This protein binds this small molecule.
Small molecule (SMILES): CC(=O)N[C@@H]1[C@@H](O)[C@H](O)[C@@H](CO)O[C@H]1O

Binding-site contacts:
Ligand atom O5 contacts residue ASN647 of chain 1.A at 2.4 Å (h-bond).
Ligand atom C1 contacts residue ASN647 of chain 1.A at 1.4 Å.
Ligand atom C2 contacts residue ASN647 of chain 1.A at 2.4 Å.
Ligand atom N2 contacts residue ASN647 of chain 1.A at 2.9 Å (h-bond).
Ligand atom C3 contacts residue ASN647 of chain 1.A at 3.8 Å.
Ligand atom C5 contacts residue ASN647 of chain 1.A at 3.7 Å.
Ligand atom C7 contacts residue ASN647 of chain 1.A at 3.1 Å.
Ligand atom C1 contacts residue THR649 of chain 1.A at 3.7 Å.
Ligand atom C4 contacts residue ASN647 of chain 1.A at 4.2 Å.
Ligand atom O5 contacts residue THR649 of chain 1.A at 3.4 Å (h-bond).
Ligand atom O6 contacts residue THR649 of chain 1.A at 3.7 Å.
Ligand atom O7 contacts residue ASN647 of chain 1.A at 3.0 Å (h-bond).
Ligand atom C5 contacts residue THR649 of chain 1.A at 4.1 Å.
Ligand atom C8 contacts residue ASN647 of chain 1.A at 4.2 Å.

Sequence of chain 1.A:
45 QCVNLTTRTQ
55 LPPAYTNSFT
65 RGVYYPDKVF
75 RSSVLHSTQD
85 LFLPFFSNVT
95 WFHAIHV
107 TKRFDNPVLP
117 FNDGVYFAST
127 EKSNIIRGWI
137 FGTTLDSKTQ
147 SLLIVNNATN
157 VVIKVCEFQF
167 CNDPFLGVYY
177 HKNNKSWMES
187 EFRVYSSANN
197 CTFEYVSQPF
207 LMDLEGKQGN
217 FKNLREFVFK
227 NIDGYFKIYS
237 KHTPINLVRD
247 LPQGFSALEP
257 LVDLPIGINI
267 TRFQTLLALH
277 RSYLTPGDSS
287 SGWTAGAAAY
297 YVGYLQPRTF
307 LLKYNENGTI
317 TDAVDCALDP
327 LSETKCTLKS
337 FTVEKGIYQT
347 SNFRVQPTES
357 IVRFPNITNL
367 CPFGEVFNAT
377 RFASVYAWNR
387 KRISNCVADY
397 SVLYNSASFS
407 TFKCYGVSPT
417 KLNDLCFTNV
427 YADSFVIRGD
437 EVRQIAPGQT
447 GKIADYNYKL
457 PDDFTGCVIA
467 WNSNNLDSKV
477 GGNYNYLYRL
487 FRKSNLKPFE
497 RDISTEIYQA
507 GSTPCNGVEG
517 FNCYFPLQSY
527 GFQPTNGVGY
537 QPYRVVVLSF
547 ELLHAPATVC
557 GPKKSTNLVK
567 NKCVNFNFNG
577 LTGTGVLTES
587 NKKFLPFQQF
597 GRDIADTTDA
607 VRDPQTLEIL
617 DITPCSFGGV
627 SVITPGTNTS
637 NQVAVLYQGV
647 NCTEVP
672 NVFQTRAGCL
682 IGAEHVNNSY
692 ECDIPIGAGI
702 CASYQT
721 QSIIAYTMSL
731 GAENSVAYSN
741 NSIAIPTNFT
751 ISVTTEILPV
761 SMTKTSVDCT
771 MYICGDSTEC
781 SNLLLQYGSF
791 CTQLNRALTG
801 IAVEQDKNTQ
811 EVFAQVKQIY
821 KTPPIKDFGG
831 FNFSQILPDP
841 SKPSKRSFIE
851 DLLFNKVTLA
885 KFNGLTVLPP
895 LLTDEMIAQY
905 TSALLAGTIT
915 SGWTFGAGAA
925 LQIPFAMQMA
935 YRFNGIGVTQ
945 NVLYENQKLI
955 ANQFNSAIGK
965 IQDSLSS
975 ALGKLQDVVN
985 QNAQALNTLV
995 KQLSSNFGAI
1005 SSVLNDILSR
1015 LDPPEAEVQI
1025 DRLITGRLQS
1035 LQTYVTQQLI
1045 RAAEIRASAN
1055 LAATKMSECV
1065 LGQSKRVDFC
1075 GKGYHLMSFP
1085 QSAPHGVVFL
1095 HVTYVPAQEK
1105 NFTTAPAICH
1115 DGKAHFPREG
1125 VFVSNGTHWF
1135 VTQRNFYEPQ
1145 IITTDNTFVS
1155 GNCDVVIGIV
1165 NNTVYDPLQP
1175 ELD